Sequence of chain 1.HB:
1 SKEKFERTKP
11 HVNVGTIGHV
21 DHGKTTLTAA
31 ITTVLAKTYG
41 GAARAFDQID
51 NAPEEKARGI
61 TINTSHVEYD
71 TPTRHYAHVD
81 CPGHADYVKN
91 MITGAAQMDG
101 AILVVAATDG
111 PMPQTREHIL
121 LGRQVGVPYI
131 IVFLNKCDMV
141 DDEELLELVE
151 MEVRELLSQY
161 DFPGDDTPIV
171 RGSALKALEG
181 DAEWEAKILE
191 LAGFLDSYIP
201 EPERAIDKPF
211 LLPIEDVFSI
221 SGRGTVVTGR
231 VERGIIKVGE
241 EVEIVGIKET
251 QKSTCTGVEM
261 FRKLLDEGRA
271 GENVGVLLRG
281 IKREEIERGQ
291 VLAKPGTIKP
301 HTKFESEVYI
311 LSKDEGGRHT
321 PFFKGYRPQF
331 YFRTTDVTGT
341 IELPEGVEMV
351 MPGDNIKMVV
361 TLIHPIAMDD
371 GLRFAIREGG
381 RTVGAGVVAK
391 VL

Binding-site contacts:
Ligand atom C6 contacts residue LEU175 of chain 1.HB at 3.5 Å (hydrophobic).
Ligand atom PB contacts residue ASP21 of chain 1.HB at 3.6 Å.
Ligand atom PG contacts residue MG1 of chain 1.EQ at 3.6 Å.
Ligand atom O1B contacts residue GLY23 of chain 1.HB at 3.4 Å (h-bond).
Ligand atom O2G contacts residue HIS84 of chain 1.HB at 3.6 Å (h-bond).
Ligand atom C6 contacts residue LYS136 of chain 1.HB at 3.4 Å.
Ligand atom C2 contacts residue LEU175 of chain 1.HB at 3.5 Å (hydrophobic).
Ligand atom O3G contacts residue LYS24 of chain 1.HB at 3.2 Å.
Ligand atom C4' contacts residue ASP21 of chain 1.HB at 3.6 Å.
Ligand atom N7 contacts residue ASN135 of chain 1.HB at 3.2 Å (h-bond).
Ligand atom O1B contacts residue HIS22 of chain 1.HB at 3.0 Å (h-bond).
Ligand atom O1B contacts residue HIS19 of chain 1.HB at 3.4 Å (h-bond).
Ligand atom O2G contacts residue ILE60 of chain 1.HB at 3.4 Å.
Ligand atom O1A contacts residue THR26 of chain 1.HB at 3.0 Å (h-bond).
Ligand atom N3 contacts residue LEU175 of chain 1.HB at 3.5 Å.
Ligand atom O2' contacts residue LEU175 of chain 1.HB at 3.5 Å.
Ligand atom C2' contacts residue THR26 of chain 1.HB at 3.4 Å.
Ligand atom O2B contacts residue MG1 of chain 1.EQ at 2.5 Å.
Ligand atom O3G contacts residue CYS81 of chain 1.HB at 3.3 Å (h-bond).
Ligand atom C5 contacts residue LEU175 of chain 1.HB at 3.4 Å (hydrophobic).
Ligand atom N1 contacts residue ASP138 of chain 1.HB at 3.1 Å (salt-bridge).
Ligand atom O1G contacts residue HIS84 of chain 1.HB at 2.7 Å (h-bond).
Ligand atom N2 contacts residue MET139 of chain 1.HB at 3.2 Å (h-bond).
Ligand atom O1A contacts residue LYS24 of chain 1.HB at 3.4 Å (salt-bridge).
Ligand atom O6 contacts residue SER173 of chain 1.HB at 3.3 Å (h-bond).
Ligand atom O6 contacts residue LYS136 of chain 1.HB at 3.2 Å.
Ligand atom O3G contacts residue MG1 of chain 1.EQ at 2.8 Å.
Ligand atom O1A contacts residue GLY23 of chain 1.HB at 3.2 Å.
Ligand atom O2B contacts residue LYS24 of chain 1.HB at 3.0 Å.
Ligand atom O1A contacts residue THR25 of chain 1.HB at 3.3 Å (h-bond).
Ligand atom O2B contacts residue THR25 of chain 1.HB at 3.1 Å (h-bond).
Ligand atom O2G contacts residue THR61 of chain 1.HB at 2.7 Å (h-bond).
Ligand atom O1B contacts residue ASP21 of chain 1.HB at 2.6 Å (salt-bridge).
Ligand atom O1G contacts residue VAL20 of chain 1.HB at 3.2 Å.
Ligand atom PB contacts residue LYS24 of chain 1.HB at 3.6 Å.
Ligand atom O6 contacts residue ASP138 of chain 1.HB at 3.2 Å (salt-bridge).
Ligand atom O6 contacts residue ASN135 of chain 1.HB at 3.2 Å (h-bond).
Ligand atom O1B contacts residue VAL20 of chain 1.HB at 3.4 Å.
Ligand atom O3G contacts residue GLY83 of chain 1.HB at 3.6 Å (h-bond).
Ligand atom O1B contacts residue LYS24 of chain 1.HB at 2.9 Å (salt-bridge).

A protein and the small-molecule ligand that binds it are described below.
Small molecule (SMILES): Nc1nc2c(ncn2[C@@H]2O[C@H](CO[P](=O)(O)O[P](=O)(O)CP(=O)(O)O)[C@@H](O)[C@H]2O)c(=O)[nH]1